Binding-site contacts:
Ligand atom CAA contacts residue 6DR1 of chain 1.E at 0.6 Å.
Ligand atom NAD contacts residue 6DR1 of chain 1.E at 0.7 Å (h-bond).
Ligand atom C6 contacts residue NAP1 of chain 1.C at 3.2 Å.
Ligand atom NAP contacts residue 6DR1 of chain 1.E at 0.5 Å (h-bond).
Ligand atom CAE contacts residue NAP1 of chain 1.C at 3.4 Å.
Ligand atom CAI contacts residue 6DR1 of chain 1.E at 1.7 Å.
Ligand atom CAO contacts residue 6DR1 of chain 1.E at 1.6 Å.
Ligand atom N1 contacts residue 6DR1 of chain 1.E at 0.2 Å (h-bond).
Ligand atom C6 contacts residue PHE32 of chain 1.A at 3.5 Å (hydrophobic).
Ligand atom CAJ contacts residue 6DR1 of chain 1.E at 1.4 Å.
Ligand atom N1 contacts residue VAL7 of chain 1.A at 3.4 Å.
Ligand atom C2 contacts residue 6DR1 of chain 1.E at 0.3 Å.
Ligand atom CAM contacts residue 6DR1 of chain 1.E at 1.8 Å.
Ligand atom C2 contacts residue ALA8 of chain 1.A at 3.5 Å (hydrophobic).
Ligand atom C5 contacts residue 6DR1 of chain 1.E at 0.6 Å.
Ligand atom NAD contacts residue PHE32 of chain 1.A at 3.4 Å.
Ligand atom NAC contacts residue GLU28 of chain 1.A at 3.0 Å (salt-bridge).
Ligand atom CAE contacts residue 6DR1 of chain 1.E at 1.3 Å.
Ligand atom CAZ contacts residue MET51 of chain 1.A at 3.4 Å (hydrophobic).
Ligand atom CAB contacts residue NAP1 of chain 1.C at 3.4 Å.
Ligand atom C5 contacts residue NAP1 of chain 1.C at 3.3 Å.
Ligand atom CAA contacts residue GLU28 of chain 1.A at 3.4 Å.
Ligand atom CAN contacts residue 6DR1 of chain 1.E at 1.2 Å.
Ligand atom CAW contacts residue 6DR1 of chain 1.E at 2.8 Å.
Ligand atom N3 contacts residue 6DR1 of chain 1.E at 0.5 Å (h-bond).
Ligand atom NAC contacts residue 6DR1 of chain 1.E at 0.6 Å (h-bond).
Ligand atom NAP contacts residue GLN29 of chain 1.A at 2.8 Å (h-bond).
Ligand atom CAH contacts residue GLN29 of chain 1.A at 3.3 Å.
Ligand atom NAD contacts residue NAP1 of chain 1.C at 3.5 Å (h-bond).
Ligand atom CAF contacts residue 6DR1 of chain 1.E at 1.0 Å.
Ligand atom CAG contacts residue 6DR1 of chain 1.E at 1.2 Å.
Ligand atom CAX contacts residue 6DR1 of chain 1.E at 2.5 Å.
Ligand atom NAC contacts residue VAL7 of chain 1.A at 3.3 Å (h-bond).
Ligand atom C4 contacts residue 6DR1 of chain 1.E at 0.7 Å.
Ligand atom CAH contacts residue 6DR1 of chain 1.E at 0.6 Å.
Ligand atom CAB contacts residue PRO19 of chain 1.A at 3.3 Å (hydrophobic).
Ligand atom N3 contacts residue GLU28 of chain 1.A at 2.9 Å (salt-bridge).
Ligand atom C6 contacts residue 6DR1 of chain 1.E at 0.3 Å.
Ligand atom NAD contacts residue MET6 of chain 1.A at 3.3 Å (h-bond).
Ligand atom CAV contacts residue 6DR1 of chain 1.E at 2.1 Å.

A small-molecule ligand and the protein it binds are described below.
Small molecule (SMILES): CCc1nc(N)nc(N)c1C#CCc1cc(-c2ccncc2)ccc1OC

Sequence of chain 1.A:
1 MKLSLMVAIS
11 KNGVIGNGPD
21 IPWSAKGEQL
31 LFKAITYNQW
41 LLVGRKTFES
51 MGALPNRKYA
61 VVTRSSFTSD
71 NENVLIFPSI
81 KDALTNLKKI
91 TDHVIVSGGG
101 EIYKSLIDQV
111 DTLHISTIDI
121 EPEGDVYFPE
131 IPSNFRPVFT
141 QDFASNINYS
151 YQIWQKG